A protein and the small-molecule ligand that binds it are described below.
Small molecule (SMILES): O[C@H]1CO[C@H]2OCCC21

Binding-site contacts:
Ligand atom C6 contacts residue GLU143 of chain 1.A at 3.5 Å.
Ligand atom C3 contacts residue GLN150 of chain 1.A at 3.5 Å.
Ligand atom C3 contacts residue GLU143 of chain 1.A at 3.8 Å.
Ligand atom C3 contacts residue GLY151 of chain 1.A at 3.6 Å.
Ligand atom O3 contacts residue GLU143 of chain 1.A at 4.4 Å.
Ligand atom O3 contacts residue CYS118 of chain 1.A at 4.3 Å.
Ligand atom O2 contacts residue GLY151 of chain 1.A at 4.3 Å.
Ligand atom C1 contacts residue ASP154 of chain 1.A at 4.4 Å.
Ligand atom C4 contacts residue GLN150 of chain 1.A at 3.3 Å.
Ligand atom C2 contacts residue GLU143 of chain 1.A at 3.4 Å.
Ligand atom C4 contacts residue GLY151 of chain 1.A at 3.4 Å.
Ligand atom O3 contacts residue GLN150 of chain 1.A at 3.8 Å.
Ligand atom C2 contacts residue GLY151 of chain 1.A at 4.0 Å.

Sequence of chain 1.A:
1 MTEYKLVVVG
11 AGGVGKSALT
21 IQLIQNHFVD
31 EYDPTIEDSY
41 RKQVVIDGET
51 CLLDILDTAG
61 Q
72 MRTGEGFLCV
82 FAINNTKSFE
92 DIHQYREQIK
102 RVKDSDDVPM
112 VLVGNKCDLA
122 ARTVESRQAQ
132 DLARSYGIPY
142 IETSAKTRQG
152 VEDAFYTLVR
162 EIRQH